The protein below binds the small molecule below.
Small molecule (SMILES): CC(=O)N[C@@H]1[C@@H](O)[C@H](O)[C@@H](CO)O[C@H]1O

Sequence of chain 7.A:
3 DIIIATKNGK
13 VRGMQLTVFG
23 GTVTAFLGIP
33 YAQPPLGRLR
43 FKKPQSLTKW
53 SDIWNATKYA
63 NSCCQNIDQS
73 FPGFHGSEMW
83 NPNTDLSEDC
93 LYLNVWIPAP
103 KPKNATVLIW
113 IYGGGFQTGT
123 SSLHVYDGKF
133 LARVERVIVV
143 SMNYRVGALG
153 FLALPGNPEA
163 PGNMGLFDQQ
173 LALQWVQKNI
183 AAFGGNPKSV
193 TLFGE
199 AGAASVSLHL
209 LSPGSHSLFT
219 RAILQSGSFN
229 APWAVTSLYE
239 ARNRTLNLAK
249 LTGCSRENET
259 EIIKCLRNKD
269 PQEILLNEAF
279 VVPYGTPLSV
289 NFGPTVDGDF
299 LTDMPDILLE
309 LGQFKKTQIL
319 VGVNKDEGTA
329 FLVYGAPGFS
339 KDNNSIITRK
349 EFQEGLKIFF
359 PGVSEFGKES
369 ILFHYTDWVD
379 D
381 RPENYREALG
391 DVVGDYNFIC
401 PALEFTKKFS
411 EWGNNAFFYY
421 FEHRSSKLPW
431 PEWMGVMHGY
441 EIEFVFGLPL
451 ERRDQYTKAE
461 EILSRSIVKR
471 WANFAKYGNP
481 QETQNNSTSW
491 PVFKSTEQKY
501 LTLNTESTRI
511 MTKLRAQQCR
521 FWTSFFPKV

Binding-site contacts:
Ligand atom O5 contacts residue ASN57 of chain 7.A at 3.9 Å.
Ligand atom C2 contacts residue ASN57 of chain 7.A at 3.2 Å.
Ligand atom O7 contacts residue ASN57 of chain 7.A at 3.5 Å (h-bond).
Ligand atom O5 contacts residue ARG14 of chain 7.A at 4.1 Å.
Ligand atom C7 contacts residue ASN57 of chain 7.A at 3.0 Å.
Ligand atom C1 contacts residue ARG14 of chain 7.A at 3.5 Å.
Ligand atom C5 contacts residue ARG14 of chain 7.A at 4.5 Å.
Ligand atom C8 contacts residue ASN57 of chain 7.A at 3.6 Å.
Ligand atom N2 contacts residue ASN57 of chain 7.A at 2.9 Å (h-bond).
Ligand atom C1 contacts residue ASN57 of chain 7.A at 2.9 Å.